Sequence of chain 1.A:
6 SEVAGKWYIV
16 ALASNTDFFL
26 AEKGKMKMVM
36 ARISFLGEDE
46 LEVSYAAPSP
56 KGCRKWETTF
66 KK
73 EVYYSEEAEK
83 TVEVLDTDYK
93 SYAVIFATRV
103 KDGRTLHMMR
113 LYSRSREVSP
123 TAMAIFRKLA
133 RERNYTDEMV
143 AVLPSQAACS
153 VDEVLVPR

The protein below binds the small molecule below.
Small molecule (SMILES): CCCCCCCCCCCCCC(=O)OC[C@@H](O)COP(=O)(O)O

Binding-site contacts:
Ligand atom CAG contacts residue TYR50 of chain 1.A at 3.9 Å (hydrophobic).
Ligand atom OAB contacts residue ARG112 of chain 1.A at 2.9 Å (salt-bridge).
Ligand atom PAC contacts residue TYR114 of chain 1.A at 3.6 Å.
Ligand atom OAE contacts residue ALA95 of chain 1.A at 4.0 Å.
Ligand atom OAJ contacts residue ILE38 of chain 1.A at 4.1 Å.
Ligand atom PAC contacts residue ARG112 of chain 1.A at 4.0 Å.
Ligand atom CAG contacts residue TYR114 of chain 1.A at 3.3 Å (hydrophobic).
Ligand atom CAL contacts residue ILE38 of chain 1.A at 3.8 Å (hydrophobic).
Ligand atom OAA contacts residue PHE65 of chain 1.A at 3.6 Å.
Ligand atom OAD contacts residue ARG112 of chain 1.A at 3.6 Å.
Ligand atom CAL contacts residue VAL8 of chain 1.A at 3.7 Å (hydrophobic).
Ligand atom OAF contacts residue TYR114 of chain 1.A at 3.6 Å (h-bond).
Ligand atom CAK contacts residue ILE38 of chain 1.A at 3.5 Å (hydrophobic).
Ligand atom CAN contacts residue TYR91 of chain 1.A at 4.1 Å (hydrophobic).
Ligand atom CAM contacts residue VAL8 of chain 1.A at 4.0 Å (hydrophobic).
Ligand atom OAA contacts residue LYS82 of chain 1.A at 2.6 Å (salt-bridge).
Ligand atom OAA contacts residue VAL84 of chain 1.A at 3.7 Å.
Ligand atom PAC contacts residue LYS82 of chain 1.A at 3.8 Å.
Ligand atom OAB contacts residue LYS82 of chain 1.A at 3.9 Å.
Ligand atom OAB contacts residue ILE97 of chain 1.A at 3.7 Å.
Ligand atom OAE contacts residue ILE38 of chain 1.A at 3.5 Å.
Ligand atom CAG contacts residue PHE65 of chain 1.A at 4.2 Å (hydrophobic).
Ligand atom OAD contacts residue TYR114 of chain 1.A at 2.4 Å (h-bond).
Ligand atom OAB contacts residue VAL84 of chain 1.A at 3.9 Å.
Ligand atom OAA contacts residue TYR50 of chain 1.A at 3.2 Å (h-bond).
Ligand atom PAC contacts residue VAL84 of chain 1.A at 4.1 Å.
Ligand atom OAF contacts residue ILE97 of chain 1.A at 3.7 Å.
Ligand atom OAB contacts residue ALA99 of chain 1.A at 3.8 Å.
Ligand atom CAN contacts residue VAL8 of chain 1.A at 4.0 Å (hydrophobic).
Ligand atom OAY contacts residue VAL84 of chain 1.A at 3.9 Å.
Ligand atom OAJ contacts residue ILE97 of chain 1.A at 3.7 Å.
Ligand atom OAF contacts residue VAL84 of chain 1.A at 3.8 Å.
Ligand atom CAI contacts residue TYR114 of chain 1.A at 3.9 Å (hydrophobic).
Ligand atom OAD contacts residue TYR50 of chain 1.A at 3.3 Å (h-bond).
Ligand atom CAI contacts residue ILE38 of chain 1.A at 4.0 Å (hydrophobic).
Ligand atom OAE contacts residue TYR114 of chain 1.A at 3.9 Å.
Ligand atom CAH contacts residue TYR114 of chain 1.A at 4.1 Å (hydrophobic).
Ligand atom OAJ contacts residue TYR114 of chain 1.A at 4.2 Å.
Ligand atom CAO contacts residue TYR75 of chain 1.A at 4.1 Å (hydrophobic).
Ligand atom PAC contacts residue TYR50 of chain 1.A at 3.7 Å.